A small-molecule ligand and the protein it binds are described below.
Small molecule (SMILES): CC(=O)N[C@H]1[C@H](O[C@H]2[C@H](O)[C@@H](NC(C)=O)CO[C@@H]2CO[C@@H]2O[C@@H](C)[C@@H](O)[C@@H](O)[C@@H]2O)O[C@H](CO)[C@@H](O)[C@@H]1O

Sequence of chain 2.C:
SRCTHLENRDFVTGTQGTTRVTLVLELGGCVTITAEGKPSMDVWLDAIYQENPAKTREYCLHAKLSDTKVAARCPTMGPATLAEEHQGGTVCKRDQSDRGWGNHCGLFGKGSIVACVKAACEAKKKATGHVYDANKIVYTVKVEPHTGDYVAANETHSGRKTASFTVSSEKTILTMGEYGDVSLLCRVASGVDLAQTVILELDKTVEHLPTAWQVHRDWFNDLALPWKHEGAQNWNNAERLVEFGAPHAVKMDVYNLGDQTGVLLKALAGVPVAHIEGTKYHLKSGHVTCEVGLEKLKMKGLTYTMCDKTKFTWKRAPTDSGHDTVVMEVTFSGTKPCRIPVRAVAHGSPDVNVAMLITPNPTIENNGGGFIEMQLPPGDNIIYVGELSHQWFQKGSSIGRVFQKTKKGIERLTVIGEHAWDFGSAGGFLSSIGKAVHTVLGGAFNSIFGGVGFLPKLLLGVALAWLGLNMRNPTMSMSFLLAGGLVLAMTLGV

Binding-site contacts:
Ligand atom C6 contacts residue ASN154 of chain 2.C at 3.8 Å.
Ligand atom C4 contacts residue ASN154 of chain 2.C at 4.3 Å.
Ligand atom N2 contacts residue ASN154 of chain 2.C at 2.8 Å (h-bond).
Ligand atom C2 contacts residue ASN154 of chain 2.C at 2.4 Å.
Ligand atom O5 contacts residue ASN154 of chain 2.C at 2.4 Å (h-bond).
Ligand atom C8 contacts residue ASN154 of chain 2.C at 3.6 Å.
Ligand atom C7 contacts residue GLU155 of chain 2.C at 4.2 Å.
Ligand atom O7 contacts residue ASN154 of chain 2.C at 3.2 Å (h-bond).
Ligand atom C5 contacts residue ASN154 of chain 2.C at 3.7 Å.
Ligand atom C1 contacts residue ASN154 of chain 2.C at 1.4 Å.
Ligand atom O7 contacts residue GLU155 of chain 2.C at 3.8 Å.
Ligand atom C7 contacts residue ASN154 of chain 2.C at 3.4 Å.
Ligand atom C3 contacts residue ASN154 of chain 2.C at 3.8 Å.
Ligand atom C5 contacts residue ASN154 of chain 2.C at 4.3 Å.
Ligand atom C8 contacts residue GLU155 of chain 2.C at 3.6 Å.